Sequence of chain 1.A:
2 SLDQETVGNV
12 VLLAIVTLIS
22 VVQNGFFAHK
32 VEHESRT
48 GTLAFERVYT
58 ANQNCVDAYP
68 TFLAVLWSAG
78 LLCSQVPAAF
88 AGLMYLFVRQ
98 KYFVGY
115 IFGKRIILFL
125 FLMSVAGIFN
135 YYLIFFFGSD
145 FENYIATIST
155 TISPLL

Binding-site contacts:
Ligand atom C17 contacts residue ALA65 of chain 1.A at 4.0 Å (hydrophobic).
Ligand atom S31 contacts residue ILE121 of chain 1.A at 4.0 Å.
Ligand atom C16 contacts residue THR68 of chain 1.A at 3.7 Å.
Ligand atom S31 contacts residue LEU122 of chain 1.A at 3.9 Å.
Ligand atom C16 contacts residue GLY26 of chain 1.E at 4.0 Å.
Ligand atom C18 contacts residue LEU122 of chain 1.A at 4.0 Å (hydrophobic).
Ligand atom C4 contacts residue ALA29 of chain 1.E at 4.2 Å (hydrophobic).
Ligand atom C16 contacts residue ASN25 of chain 1.E at 4.2 Å.
Ligand atom O30 contacts residue LYS118 of chain 1.A at 3.3 Å.
Ligand atom CL1 contacts residue PHE27 of chain 1.E at 3.6 Å.
Ligand atom C20 contacts residue VAL22 of chain 1.E at 3.8 Å (hydrophobic).
Ligand atom C6 contacts residue PHE27 of chain 1.E at 3.4 Å (hydrophobic).
Ligand atom C3 contacts residue GLY26 of chain 1.E at 3.4 Å.
Ligand atom C4 contacts residue GLY26 of chain 1.E at 3.5 Å.
Ligand atom C27 contacts residue LEU122 of chain 1.A at 4.0 Å (hydrophobic).
Ligand atom C10 contacts residue ILE115 of chain 1.A at 4.2 Å (hydrophobic).
Ligand atom C2 contacts residue HIS30 of chain 1.E at 3.6 Å.
Ligand atom C20 contacts residue VAL23 of chain 1.E at 4.2 Å (hydrophobic).
Ligand atom S31 contacts residue LYS118 of chain 1.A at 4.0 Å.
Ligand atom C11 contacts residue GLY26 of chain 1.E at 3.9 Å.
Ligand atom C19 contacts residue LEU122 of chain 1.A at 4.2 Å (hydrophobic).
Ligand atom C10 contacts residue GLY26 of chain 1.E at 3.9 Å.
Ligand atom C17 contacts residue ILE115 of chain 1.A at 3.3 Å (hydrophobic).
Ligand atom C6 contacts residue GLY26 of chain 1.E at 3.5 Å.
Ligand atom C5 contacts residue HIS30 of chain 1.E at 4.0 Å.
Ligand atom C1 contacts residue GLY26 of chain 1.E at 3.7 Å.
Ligand atom C22 contacts residue PHE125 of chain 1.A at 3.6 Å (hydrophobic).
Ligand atom C1 contacts residue ALA29 of chain 1.E at 3.6 Å (hydrophobic).
Ligand atom C1 contacts residue ILE115 of chain 1.A at 3.7 Å (hydrophobic).
Ligand atom C7 contacts residue GLY26 of chain 1.E at 4.1 Å.
Ligand atom C8 contacts residue GLY26 of chain 1.E at 4.1 Å.
Ligand atom C6 contacts residue VAL23 of chain 1.E at 4.0 Å (hydrophobic).
Ligand atom C9 contacts residue GLY26 of chain 1.E at 3.9 Å.
Ligand atom C7 contacts residue ILE121 of chain 1.A at 3.9 Å (hydrophobic).
Ligand atom C13 contacts residue PHE27 of chain 1.E at 4.0 Å (hydrophobic).
Ligand atom C18 contacts residue LYS118 of chain 1.A at 4.0 Å.
Ligand atom C4 contacts residue ILE115 of chain 1.A at 4.0 Å (hydrophobic).
Ligand atom C9 contacts residue HIS30 of chain 1.E at 3.9 Å.
Ligand atom C3 contacts residue PHE27 of chain 1.E at 3.9 Å (hydrophobic).
Ligand atom C22 contacts residue LEU122 of chain 1.A at 3.2 Å (hydrophobic).

Sequence of chain 1.E:
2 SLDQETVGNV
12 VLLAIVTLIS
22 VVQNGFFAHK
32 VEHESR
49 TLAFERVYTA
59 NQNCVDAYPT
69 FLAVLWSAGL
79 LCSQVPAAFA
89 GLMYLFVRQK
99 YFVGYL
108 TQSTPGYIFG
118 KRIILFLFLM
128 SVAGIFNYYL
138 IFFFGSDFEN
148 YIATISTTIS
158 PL

A small-molecule ligand and the protein it binds are described below.
Small molecule (SMILES): CC(C)c1ccc2c(c1)c(SC(C)(C)C)c(CC(C)(C)C(=O)O)n2Cc1ccc(Cl)cc1